Binding-site contacts:
Ligand atom C7 contacts residue ASN391 of chain 1.A at 3.4 Å.
Ligand atom C3 contacts residue ASN391 of chain 1.A at 3.8 Å.
Ligand atom O6 contacts residue SER393 of chain 1.A at 3.4 Å.
Ligand atom O6 contacts residue LYS396 of chain 1.A at 2.4 Å (salt-bridge).
Ligand atom C5 contacts residue HIS493 of chain 1.A at 4.3 Å.
Ligand atom C1 contacts residue SER393 of chain 1.A at 4.1 Å.
Ligand atom O6 contacts residue HIS493 of chain 1.A at 4.0 Å.
Ligand atom O7 contacts residue ASN391 of chain 1.A at 3.4 Å (h-bond).
Ligand atom N2 contacts residue ASN391 of chain 1.A at 3.0 Å (h-bond).
Ligand atom C5 contacts residue SER393 of chain 1.A at 3.8 Å.
Ligand atom C6 contacts residue SER393 of chain 1.A at 4.2 Å.
Ligand atom C6 contacts residue HIS493 of chain 1.A at 4.1 Å.
Ligand atom C2 contacts residue ASN391 of chain 1.A at 2.5 Å.
Ligand atom O4 contacts residue HIS493 of chain 1.A at 3.8 Å.
Ligand atom C4 contacts residue ASN391 of chain 1.A at 4.2 Å.
Ligand atom C5 contacts residue ASN391 of chain 1.A at 3.6 Å.
Ligand atom C1 contacts residue ASN391 of chain 1.A at 1.4 Å.
Ligand atom O5 contacts residue ASN391 of chain 1.A at 2.3 Å (h-bond).
Ligand atom O5 contacts residue SER393 of chain 1.A at 3.9 Å.
Ligand atom C5 contacts residue LYS396 of chain 1.A at 4.5 Å.
Ligand atom C6 contacts residue LYS396 of chain 1.A at 3.2 Å.

Sequence of chain 1.A:
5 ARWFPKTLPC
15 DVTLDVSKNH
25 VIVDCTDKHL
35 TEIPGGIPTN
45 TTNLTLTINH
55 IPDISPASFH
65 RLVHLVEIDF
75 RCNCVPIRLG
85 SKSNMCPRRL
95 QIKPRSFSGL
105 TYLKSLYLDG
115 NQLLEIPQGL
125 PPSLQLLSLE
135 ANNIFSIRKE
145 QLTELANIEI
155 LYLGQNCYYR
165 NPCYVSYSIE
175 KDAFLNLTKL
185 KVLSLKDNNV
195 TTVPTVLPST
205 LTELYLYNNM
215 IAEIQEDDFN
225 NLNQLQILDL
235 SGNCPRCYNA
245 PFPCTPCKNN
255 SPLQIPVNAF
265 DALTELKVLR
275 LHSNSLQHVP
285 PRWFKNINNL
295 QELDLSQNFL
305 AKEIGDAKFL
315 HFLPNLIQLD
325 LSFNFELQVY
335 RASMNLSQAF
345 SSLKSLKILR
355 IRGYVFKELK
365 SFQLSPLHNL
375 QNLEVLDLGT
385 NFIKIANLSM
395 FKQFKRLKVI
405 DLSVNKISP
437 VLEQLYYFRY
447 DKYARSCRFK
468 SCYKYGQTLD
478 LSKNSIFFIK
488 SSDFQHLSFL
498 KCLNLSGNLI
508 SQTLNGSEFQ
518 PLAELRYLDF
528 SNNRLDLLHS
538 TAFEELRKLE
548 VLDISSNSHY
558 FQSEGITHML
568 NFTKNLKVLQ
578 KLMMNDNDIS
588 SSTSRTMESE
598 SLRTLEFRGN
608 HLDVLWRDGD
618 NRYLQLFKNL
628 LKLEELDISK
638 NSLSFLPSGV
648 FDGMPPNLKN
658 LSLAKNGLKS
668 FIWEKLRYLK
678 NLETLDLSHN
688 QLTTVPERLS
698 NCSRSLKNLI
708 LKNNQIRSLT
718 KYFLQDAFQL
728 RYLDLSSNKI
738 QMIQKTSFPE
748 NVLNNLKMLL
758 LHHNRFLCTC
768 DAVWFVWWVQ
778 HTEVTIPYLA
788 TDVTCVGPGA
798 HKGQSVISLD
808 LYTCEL

The protein below binds the small molecule below.
Small molecule (SMILES): CC(=O)N[C@@H]1[C@@H](O)[C@H](O)[C@@H](CO)O[C@H]1O